Sequence of chain 1.D:
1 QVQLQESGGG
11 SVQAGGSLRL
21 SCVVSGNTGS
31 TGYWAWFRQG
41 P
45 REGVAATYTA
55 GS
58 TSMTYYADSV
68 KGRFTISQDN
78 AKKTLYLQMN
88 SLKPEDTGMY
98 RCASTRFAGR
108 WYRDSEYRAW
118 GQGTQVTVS

A protein and the small-molecule ligand that binds it are described below.
Small molecule (SMILES): C[C@]12CCC(=O)C=C1CC[C@@H]1[C@@H]2[C@@H](O)C[C@@]2(C)[C@H]1CC[C@]2(O)C(=O)CO

Binding-site contacts:
Ligand atom C15 contacts residue LYS80 of chain 1.D at 4.0 Å.
Ligand atom C3 contacts residue THR28 of chain 1.D at 3.8 Å.
Ligand atom C12 contacts residue GLY29 of chain 1.D at 3.5 Å.
Ligand atom C18 contacts residue GLN75 of chain 1.D at 3.7 Å.
Ligand atom O2 contacts residue THR53 of chain 1.D at 3.4 Å.
Ligand atom C2 contacts residue THR31 of chain 1.D at 3.3 Å.
Ligand atom C11 contacts residue THR31 of chain 1.D at 3.9 Å.
Ligand atom C9 contacts residue THR28 of chain 1.D at 3.8 Å.
Ligand atom O1 contacts residue THR28 of chain 1.D at 3.8 Å.
Ligand atom C12 contacts residue SER30 of chain 1.D at 3.3 Å.
Ligand atom C2 contacts residue THR28 of chain 1.D at 3.9 Å.
Ligand atom O2 contacts residue THR31 of chain 1.D at 3.9 Å.
Ligand atom C5 contacts residue THR28 of chain 1.D at 4.0 Å.
Ligand atom C1 contacts residue GLY32 of chain 1.D at 4.0 Å.
Ligand atom C5 contacts residue SER101 of chain 1.D at 4.0 Å.
Ligand atom C6 contacts residue TRP34 of chain 1.D at 3.5 Å (hydrophobic).
Ligand atom C1 contacts residue GLY29 of chain 1.D at 4.1 Å.
Ligand atom C1 contacts residue THR31 of chain 1.D at 3.3 Å.
Ligand atom C4 contacts residue SER101 of chain 1.D at 3.4 Å.
Ligand atom C3 contacts residue THR102 of chain 1.D at 3.9 Å.
Ligand atom C4 contacts residue THR28 of chain 1.D at 3.5 Å.
Ligand atom C2 contacts residue ARG103 of chain 1.D at 4.0 Å.
Ligand atom C18 contacts residue ASN77 of chain 1.D at 3.5 Å.
Ligand atom C7 contacts residue VAL24 of chain 1.D at 3.7 Å (hydrophobic).
Ligand atom O1 contacts residue ARG103 of chain 1.D at 3.9 Å.
Ligand atom C19 contacts residue GLY32 of chain 1.D at 3.6 Å.
Ligand atom C2 contacts residue GLY32 of chain 1.D at 3.9 Å.
Ligand atom C16 contacts residue ASN77 of chain 1.D at 3.2 Å.
Ligand atom C9 contacts residue GLY29 of chain 1.D at 3.8 Å.
Ligand atom C7 contacts residue TRP34 of chain 1.D at 3.7 Å (hydrophobic).
Ligand atom C3 contacts residue SER101 of chain 1.D at 3.9 Å.
Ligand atom C16 contacts residue LYS80 of chain 1.D at 3.9 Å.
Ligand atom C2 contacts residue THR102 of chain 1.D at 3.5 Å.
Ligand atom O1 contacts residue THR102 of chain 1.D at 3.5 Å (h-bond).
Ligand atom O2 contacts residue SER30 of chain 1.D at 3.0 Å (h-bond).
Ligand atom C11 contacts residue GLY29 of chain 1.D at 3.4 Å.
Ligand atom O4 contacts residue ASN77 of chain 1.D at 3.2 Å.
Ligand atom C11 contacts residue SER30 of chain 1.D at 3.2 Å.
Ligand atom C1 contacts residue THR28 of chain 1.D at 3.9 Å.
Ligand atom O1 contacts residue SER101 of chain 1.D at 3.7 Å.